Binding-site contacts:
Ligand atom C5 contacts residue MLA1 of chain 1.D at 1.6 Å.
Ligand atom C3 contacts residue PHE247 of chain 1.A at 4.3 Å (hydrophobic).
Ligand atom O7 contacts residue FMN1 of chain 1.B at 3.4 Å.
Ligand atom CL9 contacts residue MLA1 of chain 1.D at 3.0 Å.
Ligand atom CL9 contacts residue TYR374 of chain 1.A at 3.3 Å.
Ligand atom C5 contacts residue TYR193 of chain 1.A at 3.6 Å (hydrophobic).
Ligand atom C6 contacts residue MLA1 of chain 1.D at 1.1 Å.
Ligand atom C1 contacts residue TYR193 of chain 1.A at 3.5 Å (hydrophobic).
Ligand atom CL9 contacts residue THR35 of chain 1.A at 3.9 Å.
Ligand atom C6 contacts residue TYR193 of chain 1.A at 3.3 Å (hydrophobic).
Ligand atom C6 contacts residue FMN1 of chain 1.B at 3.2 Å.
Ligand atom O7 contacts residue HIS188 of chain 1.A at 2.7 Å (h-bond).
Ligand atom C1 contacts residue FMN1 of chain 1.B at 3.5 Å.
Ligand atom C4 contacts residue TYR193 of chain 1.A at 4.1 Å (hydrophobic).
Ligand atom CL9 contacts residue FMN1 of chain 1.B at 3.6 Å.
Ligand atom C2 contacts residue FMN1 of chain 1.B at 3.5 Å.
Ligand atom CL9 contacts residue ASN293 of chain 1.A at 4.3 Å.
Ligand atom C6 contacts residue TYR78 of chain 1.A at 3.8 Å (hydrophobic).
Ligand atom C6 contacts residue HIS188 of chain 1.A at 4.2 Å.
Ligand atom C3 contacts residue MLA1 of chain 1.D at 0.9 Å.
Ligand atom C4 contacts residue THR35 of chain 1.A at 4.2 Å.
Ligand atom C6 contacts residue THR35 of chain 1.A at 4.0 Å.
Ligand atom C5 contacts residue TYR78 of chain 1.A at 3.6 Å (hydrophobic).
Ligand atom C2 contacts residue PHE247 of chain 1.A at 4.1 Å (hydrophobic).
Ligand atom C2 contacts residue HIS191 of chain 1.A at 3.6 Å.
Ligand atom C2 contacts residue MLA1 of chain 1.D at 0.6 Å.
Ligand atom C1 contacts residue HIS188 of chain 1.A at 3.9 Å.
Ligand atom O7 contacts residue MLA1 of chain 1.D at 0.4 Å (h-bond).
Ligand atom C1 contacts residue HIS191 of chain 1.A at 3.6 Å.
Ligand atom O7 contacts residue TYR193 of chain 1.A at 3.1 Å.
Ligand atom C3 contacts residue TYR193 of chain 1.A at 4.4 Å (hydrophobic).
Ligand atom C1 contacts residue MLA1 of chain 1.D at 0.7 Å.
Ligand atom O7 contacts residue HIS191 of chain 1.A at 2.8 Å (h-bond).
Ligand atom C4 contacts residue FMN1 of chain 1.B at 3.4 Å.
Ligand atom C3 contacts residue FMN1 of chain 1.B at 3.7 Å.
Ligand atom C2 contacts residue TYR193 of chain 1.A at 4.2 Å (hydrophobic).
Ligand atom C5 contacts residue FMN1 of chain 1.B at 3.5 Å.
Ligand atom C4 contacts residue MLA1 of chain 1.D at 1.7 Å.
Ligand atom C5 contacts residue THR35 of chain 1.A at 3.4 Å.

This protein binds this small molecule.
Small molecule (SMILES): Oc1ccc(Cl)cc1

Sequence of chain 1.A:
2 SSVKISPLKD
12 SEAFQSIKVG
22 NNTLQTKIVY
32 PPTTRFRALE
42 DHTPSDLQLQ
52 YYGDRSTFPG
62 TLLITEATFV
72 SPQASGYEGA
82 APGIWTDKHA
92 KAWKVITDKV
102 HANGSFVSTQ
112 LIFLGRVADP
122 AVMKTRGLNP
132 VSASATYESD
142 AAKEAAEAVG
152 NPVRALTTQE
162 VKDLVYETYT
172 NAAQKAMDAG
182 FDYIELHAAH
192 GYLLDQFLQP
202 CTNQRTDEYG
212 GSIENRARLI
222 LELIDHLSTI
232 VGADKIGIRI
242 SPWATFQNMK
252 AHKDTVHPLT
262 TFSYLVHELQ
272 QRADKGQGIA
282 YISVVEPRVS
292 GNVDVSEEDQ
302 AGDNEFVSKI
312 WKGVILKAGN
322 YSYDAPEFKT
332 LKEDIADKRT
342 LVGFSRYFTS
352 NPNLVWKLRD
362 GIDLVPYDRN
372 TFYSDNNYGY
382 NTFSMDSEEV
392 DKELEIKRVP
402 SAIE